Sequence of chain 8.PB:
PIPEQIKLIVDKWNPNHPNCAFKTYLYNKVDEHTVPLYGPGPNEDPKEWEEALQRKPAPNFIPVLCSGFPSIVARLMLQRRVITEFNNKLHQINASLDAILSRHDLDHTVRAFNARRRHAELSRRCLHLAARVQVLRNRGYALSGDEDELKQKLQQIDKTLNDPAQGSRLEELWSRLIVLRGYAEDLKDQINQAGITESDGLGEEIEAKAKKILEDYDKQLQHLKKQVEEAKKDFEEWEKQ

Binding-site contacts:
Ligand atom CD1 contacts residue PHE1125 of chain 8.MA at 3.6 Å (hydrophobic).
Ligand atom O contacts residue GLN1063 of chain 8.MA at 2.9 Å (h-bond).
Ligand atom CD1 contacts residue GLN1063 of chain 8.MA at 3.8 Å.
Ligand atom C contacts residue HIS1126 of chain 8.MA at 4.0 Å.
Ligand atom SD contacts residue ASN1072 of chain 8.MA at 3.7 Å.
Ligand atom CD2 contacts residue THR1121 of chain 8.MA at 4.0 Å.
Ligand atom CG2 contacts residue GLN1063 of chain 8.MA at 3.3 Å.
Ligand atom CA contacts residue GLN1063 of chain 8.MA at 4.3 Å.
Ligand atom OH contacts residue GLU183 of chain 8.KB at 3.9 Å.
Ligand atom CD1 contacts residue THR1121 of chain 8.MA at 3.0 Å.
Ligand atom C contacts residue GLN1063 of chain 8.MA at 3.9 Å.
Ligand atom CD2 contacts residue THR1121 of chain 8.MA at 4.3 Å.
Ligand atom CE1 contacts residue ASN1072 of chain 8.MA at 3.3 Å.
Ligand atom O contacts residue THR1121 of chain 8.MA at 4.0 Å.
Ligand atom CD1 contacts residue ASN1122 of chain 8.MA at 4.3 Å.
Ligand atom CG contacts residue HIS1126 of chain 8.MA at 4.3 Å.
Ligand atom CB contacts residue THR1121 of chain 8.MA at 3.3 Å.
Ligand atom CG1 contacts residue TYR141 of chain 8.PB at 3.9 Å (hydrophobic).
Ligand atom CE2 contacts residue GLN1063 of chain 8.MA at 3.3 Å.
Ligand atom CG contacts residue ASN1072 of chain 8.MA at 4.2 Å.
Ligand atom CZ contacts residue GLN1063 of chain 8.MA at 4.1 Å.
Ligand atom O contacts residue VAL1202 of chain 8.MA at 3.2 Å.
Ligand atom CD2 contacts residue PHE1125 of chain 8.MA at 4.2 Å (hydrophobic).
Ligand atom OH contacts residue HIS1068 of chain 8.MA at 3.8 Å.
Ligand atom CE2 contacts residue ASP182 of chain 8.KB at 4.3 Å.
Ligand atom CZ contacts residue ASN1072 of chain 8.MA at 3.5 Å.
Ligand atom CZ contacts residue ASP182 of chain 8.KB at 4.1 Å.
Ligand atom CD2 contacts residue GLN1063 of chain 8.MA at 3.6 Å.
Ligand atom CD2 contacts residue LEU1129 of chain 8.MA at 4.2 Å (hydrophobic).
Ligand atom CD1 contacts residue ASN1072 of chain 8.MA at 4.0 Å.
Ligand atom O contacts residue HIS1126 of chain 8.MA at 3.3 Å (h-bond).
Ligand atom CD2 contacts residue HIS1126 of chain 8.MA at 3.4 Å.
Ligand atom OH contacts residue GLN1063 of chain 8.MA at 3.7 Å.
Ligand atom CD1 contacts residue TYR141 of chain 8.PB at 3.5 Å (hydrophobic).
Ligand atom C contacts residue VAL1202 of chain 8.MA at 4.2 Å (hydrophobic).
Ligand atom CE1 contacts residue THR1121 of chain 8.MA at 3.9 Å.
Ligand atom CD2 contacts residue ALA1120 of chain 8.MA at 3.5 Å (hydrophobic).
Ligand atom CG contacts residue THR1121 of chain 8.MA at 3.3 Å.
Ligand atom OH contacts residue ASN1072 of chain 8.MA at 3.1 Å (h-bond).
Ligand atom OH contacts residue ASP182 of chain 8.KB at 3.4 Å (salt-bridge).

Sequence of chain 8.KB:
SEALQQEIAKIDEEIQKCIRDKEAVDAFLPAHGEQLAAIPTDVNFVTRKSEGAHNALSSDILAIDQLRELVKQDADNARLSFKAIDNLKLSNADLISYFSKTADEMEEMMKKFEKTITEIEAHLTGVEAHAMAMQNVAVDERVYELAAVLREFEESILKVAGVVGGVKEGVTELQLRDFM

This protein binds this small molecule.
Small molecule (SMILES): CC[C@H](C)[C@H](N)C(=O)N[C@@H](CC(C)C)C(=O)N1CCC[C@H]1C(=O)N[C@@H](CCSC)C(=O)N[C@@H](Cc1ccc(O)cc1)C(=O)N[C@@H](CCCCN)C(=O)N[C@@H](CC(C)C)C(=O)N[C@@H](CO)C(=O)N1CCC[C@H]1C=O

Sequence of chain 8.MA:
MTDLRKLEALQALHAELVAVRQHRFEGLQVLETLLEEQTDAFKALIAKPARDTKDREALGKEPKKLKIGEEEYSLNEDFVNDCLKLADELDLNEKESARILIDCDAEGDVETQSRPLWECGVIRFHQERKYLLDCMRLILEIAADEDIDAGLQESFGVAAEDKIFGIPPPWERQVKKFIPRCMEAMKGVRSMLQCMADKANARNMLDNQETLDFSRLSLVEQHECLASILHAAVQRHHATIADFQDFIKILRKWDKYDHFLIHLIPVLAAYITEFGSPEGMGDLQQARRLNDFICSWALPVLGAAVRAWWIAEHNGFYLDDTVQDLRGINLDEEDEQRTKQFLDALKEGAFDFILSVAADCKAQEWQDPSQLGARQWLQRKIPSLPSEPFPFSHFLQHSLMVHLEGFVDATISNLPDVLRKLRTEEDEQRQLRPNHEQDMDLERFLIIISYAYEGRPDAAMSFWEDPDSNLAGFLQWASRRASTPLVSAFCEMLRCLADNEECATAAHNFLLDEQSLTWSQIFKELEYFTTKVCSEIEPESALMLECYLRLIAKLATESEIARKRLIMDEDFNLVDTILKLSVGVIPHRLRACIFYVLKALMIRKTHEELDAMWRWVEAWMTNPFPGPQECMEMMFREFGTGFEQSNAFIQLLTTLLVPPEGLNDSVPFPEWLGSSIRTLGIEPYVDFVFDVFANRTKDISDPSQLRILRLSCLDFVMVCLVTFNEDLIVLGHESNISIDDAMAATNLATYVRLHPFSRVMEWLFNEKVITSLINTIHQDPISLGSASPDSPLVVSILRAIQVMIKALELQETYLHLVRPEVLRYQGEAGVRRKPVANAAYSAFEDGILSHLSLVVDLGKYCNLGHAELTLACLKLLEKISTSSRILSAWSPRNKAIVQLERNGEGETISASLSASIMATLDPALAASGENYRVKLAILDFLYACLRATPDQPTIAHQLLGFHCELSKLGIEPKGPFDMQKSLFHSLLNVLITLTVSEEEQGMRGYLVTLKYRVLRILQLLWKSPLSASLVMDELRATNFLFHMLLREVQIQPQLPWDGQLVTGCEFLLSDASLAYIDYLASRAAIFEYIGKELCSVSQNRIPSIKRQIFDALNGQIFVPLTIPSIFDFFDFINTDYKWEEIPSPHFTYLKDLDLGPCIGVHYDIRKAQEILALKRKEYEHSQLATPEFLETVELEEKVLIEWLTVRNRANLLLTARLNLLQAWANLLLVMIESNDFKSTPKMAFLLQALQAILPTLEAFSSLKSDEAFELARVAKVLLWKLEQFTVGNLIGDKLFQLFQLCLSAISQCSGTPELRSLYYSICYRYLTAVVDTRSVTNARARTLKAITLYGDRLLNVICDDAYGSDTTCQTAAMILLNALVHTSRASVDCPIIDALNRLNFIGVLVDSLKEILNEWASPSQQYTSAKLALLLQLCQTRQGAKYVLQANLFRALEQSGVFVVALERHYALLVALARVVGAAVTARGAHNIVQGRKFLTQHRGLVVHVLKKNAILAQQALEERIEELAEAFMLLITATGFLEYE